The small molecule below binds the protein below.
Small molecule (SMILES): CC(=O)N[C@H]1[C@H](O[C@H]2[C@H](O)[C@@H](NC(C)=O)CO[C@@H]2CO)O[C@H](CO)[C@@H](O)[C@@H]1O

Sequence of chain 1.A:
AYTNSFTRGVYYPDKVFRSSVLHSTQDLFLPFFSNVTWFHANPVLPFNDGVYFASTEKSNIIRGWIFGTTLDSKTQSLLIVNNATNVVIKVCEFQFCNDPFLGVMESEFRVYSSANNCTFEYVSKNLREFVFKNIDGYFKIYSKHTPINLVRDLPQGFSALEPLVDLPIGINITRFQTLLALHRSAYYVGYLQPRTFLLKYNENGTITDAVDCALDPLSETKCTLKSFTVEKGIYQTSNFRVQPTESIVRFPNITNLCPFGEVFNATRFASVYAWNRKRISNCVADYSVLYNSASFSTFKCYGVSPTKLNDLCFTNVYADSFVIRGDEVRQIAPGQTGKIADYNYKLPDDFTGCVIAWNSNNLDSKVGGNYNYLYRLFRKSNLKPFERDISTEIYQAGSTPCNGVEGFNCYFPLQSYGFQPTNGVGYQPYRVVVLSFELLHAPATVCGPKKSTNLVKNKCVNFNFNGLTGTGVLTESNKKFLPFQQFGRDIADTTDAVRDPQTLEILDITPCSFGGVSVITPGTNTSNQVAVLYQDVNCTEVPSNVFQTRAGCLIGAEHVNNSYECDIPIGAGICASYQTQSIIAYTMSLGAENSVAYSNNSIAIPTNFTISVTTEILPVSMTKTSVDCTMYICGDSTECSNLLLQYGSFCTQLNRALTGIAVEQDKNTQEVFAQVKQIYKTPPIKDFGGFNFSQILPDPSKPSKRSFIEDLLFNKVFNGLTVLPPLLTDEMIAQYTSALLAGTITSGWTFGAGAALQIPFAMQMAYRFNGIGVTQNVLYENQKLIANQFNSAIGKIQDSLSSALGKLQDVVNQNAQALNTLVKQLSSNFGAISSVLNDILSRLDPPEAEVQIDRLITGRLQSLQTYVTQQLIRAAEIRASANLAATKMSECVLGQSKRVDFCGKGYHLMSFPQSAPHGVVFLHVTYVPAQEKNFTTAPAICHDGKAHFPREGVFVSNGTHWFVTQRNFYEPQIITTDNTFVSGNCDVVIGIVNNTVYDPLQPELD

Binding-site contacts:
Ligand atom O5 contacts residue ASN1134 of chain 1.A at 2.3 Å (h-bond).
Ligand atom C5 contacts residue ASN1134 of chain 1.A at 3.6 Å.
Ligand atom C7 contacts residue ASN1134 of chain 1.A at 3.6 Å.
Ligand atom C4 contacts residue ASN1134 of chain 1.A at 4.2 Å.
Ligand atom C3 contacts residue ASN1134 of chain 1.A at 3.8 Å.
Ligand atom O7 contacts residue ASN1134 of chain 1.A at 3.8 Å.
Ligand atom C2 contacts residue ASN1134 of chain 1.A at 2.4 Å.
Ligand atom C1 contacts residue ASN1134 of chain 1.A at 1.4 Å.
Ligand atom N2 contacts residue ASN1134 of chain 1.A at 2.9 Å (h-bond).